Sequence of chain 2.A:
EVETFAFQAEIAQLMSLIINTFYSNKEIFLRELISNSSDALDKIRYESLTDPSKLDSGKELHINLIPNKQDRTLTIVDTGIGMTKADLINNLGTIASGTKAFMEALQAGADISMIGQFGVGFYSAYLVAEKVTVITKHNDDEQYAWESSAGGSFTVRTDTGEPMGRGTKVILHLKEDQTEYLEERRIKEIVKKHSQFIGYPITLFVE

The small molecule below binds the protein below.
Small molecule (SMILES): COc1cc(Cl)c(-c2nc(SCC(=O)N(C)C)nc3[nH]cc(C#N)c23)cc1OC

Binding-site contacts:
Ligand atom C1 contacts residue PHE138 of chain 2.A at 3.5 Å (hydrophobic).
Ligand atom C16 contacts residue LYS58 of chain 2.A at 3.5 Å.
Ligand atom S contacts residue MET98 of chain 2.A at 3.7 Å.
Ligand atom C18 contacts residue ASN106 of chain 2.A at 3.6 Å.
Ligand atom C13 contacts residue ASN51 of chain 2.A at 3.2 Å.
Ligand atom C1 contacts residue LEU107 of chain 2.A at 3.6 Å (hydrophobic).
Ligand atom N2 contacts residue ALA55 of chain 2.A at 3.3 Å.
Ligand atom C19 contacts residue LYS58 of chain 2.A at 3.8 Å.
Ligand atom C6 contacts residue PHE138 of chain 2.A at 3.6 Å (hydrophobic).
Ligand atom C10 contacts residue ASP93 of chain 2.A at 3.7 Å.
Ligand atom N1 contacts residue MET98 of chain 2.A at 3.7 Å.
Ligand atom S contacts residue GLY97 of chain 2.A at 3.6 Å.
Ligand atom CL contacts residue PHE138 of chain 2.A at 3.8 Å.
Ligand atom C17 contacts residue TYR139 of chain 2.A at 3.7 Å (hydrophobic).
Ligand atom C11 contacts residue ASP93 of chain 2.A at 3.5 Å.
Ligand atom N4 contacts residue ASN51 of chain 2.A at 3.2 Å (h-bond).
Ligand atom N2 contacts residue THR184 of chain 2.A at 3.5 Å (h-bond).
Ligand atom C15 contacts residue GLY97 of chain 2.A at 3.9 Å.
Ligand atom C15 contacts residue MET98 of chain 2.A at 3.4 Å (hydrophobic).
Ligand atom S contacts residue ILE96 of chain 2.A at 3.7 Å.
Ligand atom N3 contacts residue SER52 of chain 2.A at 3.7 Å.
Ligand atom S contacts residue ALA55 of chain 2.A at 3.7 Å.
Ligand atom O3 contacts residue LYS58 of chain 2.A at 2.9 Å (salt-bridge).
Ligand atom O2 contacts residue PHE138 of chain 2.A at 3.4 Å.
Ligand atom C4 contacts residue ASN51 of chain 2.A at 3.7 Å.
Ligand atom C10 contacts residue THR184 of chain 2.A at 3.8 Å.
Ligand atom C5 contacts residue ASN51 of chain 2.A at 3.6 Å.
Ligand atom C2 contacts residue LEU107 of chain 2.A at 3.9 Å (hydrophobic).
Ligand atom C12 contacts residue ASN51 of chain 2.A at 3.5 Å.
Ligand atom C17 contacts residue PHE138 of chain 2.A at 3.7 Å (hydrophobic).
Ligand atom N3 contacts residue THR184 of chain 2.A at 3.6 Å.
Ligand atom N4 contacts residue LEU48 of chain 2.A at 3.5 Å.
Ligand atom C8 contacts residue ALA55 of chain 2.A at 3.8 Å (hydrophobic).
Ligand atom C11 contacts residue SER52 of chain 2.A at 3.6 Å.
Ligand atom O3 contacts residue ALA55 of chain 2.A at 3.8 Å.
Ligand atom N3 contacts residue ASP93 of chain 2.A at 2.6 Å (salt-bridge).
Ligand atom N4 contacts residue PHE138 of chain 2.A at 3.4 Å.
Ligand atom C14 contacts residue ASN51 of chain 2.A at 3.8 Å.
Ligand atom C17 contacts residue ASN106 of chain 2.A at 3.2 Å.
Ligand atom CL contacts residue MET98 of chain 2.A at 3.7 Å.